Sequence of chain 1.A:
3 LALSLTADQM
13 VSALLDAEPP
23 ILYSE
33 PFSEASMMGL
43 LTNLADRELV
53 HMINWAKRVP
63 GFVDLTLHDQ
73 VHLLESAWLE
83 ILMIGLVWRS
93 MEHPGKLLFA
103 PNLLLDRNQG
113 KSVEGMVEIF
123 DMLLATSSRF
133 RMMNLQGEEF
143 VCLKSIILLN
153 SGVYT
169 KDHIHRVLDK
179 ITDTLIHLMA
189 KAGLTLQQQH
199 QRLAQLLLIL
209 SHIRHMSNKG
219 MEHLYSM

This protein binds this small molecule.
Small molecule (SMILES): COCc1cc(O)cc2c1O[C@@H](c1ccc(O)cc1)[C@H]1CCC[C@@H]21

Binding-site contacts:
Ligand atom C17 contacts residue PHE101 of chain 1.A at 4.0 Å (hydrophobic).
Ligand atom O21 contacts residue LEU84 of chain 1.A at 3.7 Å.
Ligand atom C11 contacts residue TRP80 of chain 1.A at 3.6 Å (hydrophobic).
Ligand atom C12 contacts residue THR44 of chain 1.A at 3.6 Å.
Ligand atom O27 contacts residue HIS221 of chain 1.A at 2.5 Å (h-bond).
Ligand atom C24 contacts residue ILE121 of chain 1.A at 3.7 Å (hydrophobic).
Ligand atom O21 contacts residue GLU50 of chain 1.A at 2.8 Å (salt-bridge).
Ligand atom C22 contacts residue LEU46 of chain 1.A at 3.9 Å (hydrophobic).
Ligand atom C16 contacts residue MET40 of chain 1.A at 4.1 Å (hydrophobic).
Ligand atom C10 contacts residue TRP80 of chain 1.A at 4.0 Å (hydrophobic).
Ligand atom C1 contacts residue LEU222 of chain 1.A at 4.1 Å (hydrophobic).
Ligand atom C26 contacts residue ILE121 of chain 1.A at 3.5 Å (hydrophobic).
Ligand atom C22 contacts residue PHE101 of chain 1.A at 3.9 Å (hydrophobic).
Ligand atom C10 contacts residue ALA47 of chain 1.A at 3.7 Å (hydrophobic).
Ligand atom C8 contacts residue LEU43 of chain 1.A at 3.9 Å (hydrophobic).
Ligand atom C23 contacts residue ALA47 of chain 1.A at 4.1 Å (hydrophobic).
Ligand atom C2 contacts residue MET118 of chain 1.A at 3.7 Å (hydrophobic).
Ligand atom O25 contacts residue ILE121 of chain 1.A at 4.0 Å.
Ligand atom C23 contacts residue PHE101 of chain 1.A at 4.0 Å (hydrophobic).
Ligand atom O27 contacts residue LEU222 of chain 1.A at 3.6 Å (h-bond).
Ligand atom C20 contacts residue GLU50 of chain 1.A at 3.4 Å.
Ligand atom C19 contacts residue LEU84 of chain 1.A at 3.7 Å (hydrophobic).
Ligand atom C2 contacts residue HIS221 of chain 1.A at 3.9 Å.
Ligand atom O27 contacts residue MET118 of chain 1.A at 4.0 Å.
Ligand atom C22 contacts residue GLU50 of chain 1.A at 3.1 Å.
Ligand atom C26 contacts residue LEU125 of chain 1.A at 3.9 Å (hydrophobic).
Ligand atom C20 contacts residue LEU84 of chain 1.A at 4.1 Å (hydrophobic).
Ligand atom C12 contacts residue LEU222 of chain 1.A at 3.8 Å (hydrophobic).
Ligand atom C26 contacts residue MET118 of chain 1.A at 3.7 Å (hydrophobic).
Ligand atom C8 contacts residue ALA47 of chain 1.A at 3.9 Å (hydrophobic).
Ligand atom C18 contacts residue PHE101 of chain 1.A at 4.0 Å (hydrophobic).
Ligand atom O21 contacts residue ARG91 of chain 1.A at 3.0 Å (salt-bridge).
Ligand atom C23 contacts residue LEU43 of chain 1.A at 3.5 Å (hydrophobic).
Ligand atom C16 contacts residue LEU222 of chain 1.A at 3.6 Å (hydrophobic).
Ligand atom C1 contacts residue MET118 of chain 1.A at 3.7 Å (hydrophobic).
Ligand atom C24 contacts residue MET85 of chain 1.A at 3.8 Å (hydrophobic).
Ligand atom C11 contacts residue ALA47 of chain 1.A at 4.0 Å (hydrophobic).
Ligand atom C11 contacts residue LEU222 of chain 1.A at 3.8 Å (hydrophobic).
Ligand atom C1 contacts residue HIS221 of chain 1.A at 3.6 Å.
Ligand atom C13 contacts residue THR44 of chain 1.A at 3.9 Å.